Sequence of chain 1.A:
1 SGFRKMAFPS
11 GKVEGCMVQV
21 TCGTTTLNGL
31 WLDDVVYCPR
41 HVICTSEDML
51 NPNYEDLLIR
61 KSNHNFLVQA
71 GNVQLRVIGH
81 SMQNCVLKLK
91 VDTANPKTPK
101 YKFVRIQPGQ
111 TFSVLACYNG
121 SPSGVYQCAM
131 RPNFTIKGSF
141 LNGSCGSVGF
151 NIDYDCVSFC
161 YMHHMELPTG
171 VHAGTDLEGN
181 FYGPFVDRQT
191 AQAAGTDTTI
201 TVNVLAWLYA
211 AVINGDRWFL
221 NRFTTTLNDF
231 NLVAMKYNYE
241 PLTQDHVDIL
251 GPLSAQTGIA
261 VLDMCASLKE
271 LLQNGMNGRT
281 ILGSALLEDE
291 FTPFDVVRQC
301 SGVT

A small-molecule ligand and the protein it binds are described below.
Small molecule (SMILES): O=C(Nc1c[n+]([O-])cc2ccccc12)[C@@H]1CCOc2ccc(Cl)cc21

Binding-site contacts:
Ligand atom C10 contacts residue HIS164 of chain 2.A at 3.3 Å.
Ligand atom C16 contacts residue GLU166 of chain 2.A at 3.6 Å.
Ligand atom C8 contacts residue ARG188 of chain 2.A at 3.7 Å.
Ligand atom O1 contacts residue GLU166 of chain 2.A at 3.2 Å (salt-bridge).
Ligand atom O contacts residue GLU166 of chain 2.A at 3.3 Å.
Ligand atom C7 contacts residue GLN189 of chain 2.A at 3.7 Å.
Ligand atom C16 contacts residue ASN142 of chain 2.A at 3.5 Å.
Ligand atom C7 contacts residue MET49 of chain 2.A at 3.8 Å (hydrophobic).
Ligand atom C15 contacts residue ASN142 of chain 2.A at 3.5 Å.
Ligand atom O contacts residue HIS163 of chain 2.A at 2.6 Å (h-bond).
Ligand atom N contacts residue GLU166 of chain 2.A at 3.4 Å.
Ligand atom C7 contacts residue ARG188 of chain 2.A at 3.8 Å.
Ligand atom C5 contacts residue GLN189 of chain 2.A at 3.5 Å.
Ligand atom C17 contacts residue GLU166 of chain 2.A at 3.6 Å.
Ligand atom C13 contacts residue ASN142 of chain 2.A at 3.6 Å.
Ligand atom O contacts residue PHE140 of chain 2.A at 3.4 Å.
Ligand atom C17 contacts residue PHE140 of chain 2.A at 3.8 Å (hydrophobic).
Ligand atom C8 contacts residue MET49 of chain 2.A at 3.4 Å (hydrophobic).
Ligand atom C17 contacts residue LEU141 of chain 2.A at 3.5 Å (hydrophobic).
Ligand atom C4 contacts residue DMS1 of chain 2.F at 3.6 Å.
Ligand atom C16 contacts residue PHE140 of chain 2.A at 3.8 Å (hydrophobic).
Ligand atom C8 contacts residue MET165 of chain 2.A at 3.7 Å (hydrophobic).
Ligand atom CL contacts residue ASP187 of chain 2.A at 3.2 Å.
Ligand atom C18 contacts residue PHE140 of chain 2.A at 3.0 Å (hydrophobic).
Ligand atom C10 contacts residue MET165 of chain 2.A at 3.6 Å (hydrophobic).
Ligand atom C10 contacts residue HIS41 of chain 2.A at 3.8 Å.
Ligand atom C9 contacts residue MET49 of chain 2.A at 3.5 Å (hydrophobic).
Ligand atom O contacts residue HIS172 of chain 2.A at 3.3 Å.
Ligand atom CL contacts residue MET165 of chain 2.A at 3.6 Å.
Ligand atom C9 contacts residue MET165 of chain 2.A at 3.4 Å (hydrophobic).
Ligand atom C contacts residue GLU166 of chain 2.A at 3.8 Å.
Ligand atom CL contacts residue HIS164 of chain 2.A at 3.6 Å.
Ligand atom C14 contacts residue ASN142 of chain 2.A at 3.5 Å.
Ligand atom CL contacts residue HIS41 of chain 2.A at 3.3 Å.
Ligand atom O2 contacts residue GLN189 of chain 2.A at 3.7 Å.
Ligand atom C16 contacts residue LEU141 of chain 2.A at 3.5 Å (hydrophobic).
Ligand atom N contacts residue HIS163 of chain 2.A at 3.6 Å.
Ligand atom C18 contacts residue GLU166 of chain 2.A at 3.4 Å.
Ligand atom C17 contacts residue ASN142 of chain 2.A at 3.7 Å.
Ligand atom O1 contacts residue MET165 of chain 2.A at 3.4 Å.

Sequence of chain 2.A:
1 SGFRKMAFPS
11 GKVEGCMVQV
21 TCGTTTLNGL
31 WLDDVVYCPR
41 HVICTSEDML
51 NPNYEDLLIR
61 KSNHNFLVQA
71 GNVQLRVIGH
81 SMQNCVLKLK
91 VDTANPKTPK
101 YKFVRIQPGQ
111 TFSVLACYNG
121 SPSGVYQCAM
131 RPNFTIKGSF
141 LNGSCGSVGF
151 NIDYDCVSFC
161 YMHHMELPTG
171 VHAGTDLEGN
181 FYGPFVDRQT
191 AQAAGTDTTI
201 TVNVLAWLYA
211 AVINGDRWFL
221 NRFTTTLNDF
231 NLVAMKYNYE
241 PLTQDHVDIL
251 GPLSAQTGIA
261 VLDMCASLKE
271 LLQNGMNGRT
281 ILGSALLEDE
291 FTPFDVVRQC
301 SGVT